Binding-site contacts:
Ligand atom C1C contacts residue THR149 of chain 2.B at 3.4 Å.
Ligand atom C3A contacts residue GLN145 of chain 2.A at 3.4 Å.
Ligand atom CMC contacts residue ASN143 of chain 2.B at 3.3 Å.
Ligand atom CHD contacts residue ILE148 of chain 2.B at 3.2 Å (hydrophobic).
Ligand atom C4C contacts residue CYS153 of chain 2.B at 2.9 Å (hydrophobic).
Ligand atom C2C contacts residue CYS153 of chain 2.B at 3.5 Å (hydrophobic).
Ligand atom NA contacts residue ASN35 of chain 2.B at 3.6 Å.
Ligand atom OC contacts residue THR149 of chain 2.B at 3.5 Å (h-bond).
Ligand atom NC contacts residue THR149 of chain 2.B at 2.7 Å (h-bond).
Ligand atom O2A contacts residue THR149 of chain 2.B at 2.7 Å (h-bond).
Ligand atom CHB contacts residue GLN145 of chain 2.A at 3.5 Å.
Ligand atom CAC contacts residue CYS153 of chain 2.B at 2.1 Å (hydrophobic).
Ligand atom CMD contacts residue THR149 of chain 2.B at 3.6 Å.
Ligand atom O1A contacts residue THR149 of chain 2.B at 3.3 Å (h-bond).
Ligand atom CHB contacts residue ASP39 of chain 2.B at 3.3 Å.
Ligand atom OC contacts residue GLY151 of chain 2.B at 3.0 Å (h-bond).
Ligand atom NB contacts residue ASN35 of chain 2.B at 3.6 Å (h-bond).
Ligand atom C2A contacts residue ASN35 of chain 2.B at 3.6 Å.
Ligand atom O1A contacts residue GLN145 of chain 2.A at 2.8 Å (h-bond).
Ligand atom ND contacts residue ASP39 of chain 2.B at 2.7 Å (salt-bridge).
Ligand atom CMC contacts residue ASP144 of chain 2.B at 3.5 Å.
Ligand atom C4A contacts residue ASP39 of chain 2.B at 3.6 Å.
Ligand atom C1C contacts residue ILE148 of chain 2.B at 3.4 Å (hydrophobic).
Ligand atom C3C contacts residue CYS153 of chain 2.B at 2.9 Å (hydrophobic).
Ligand atom CBC contacts residue CYS153 of chain 2.B at 3.0 Å (hydrophobic).
Ligand atom OC contacts residue THR150 of chain 2.B at 3.5 Å.
Ligand atom C2B contacts residue LEU38 of chain 2.B at 3.6 Å (hydrophobic).
Ligand atom CMD contacts residue GLY151 of chain 2.B at 3.3 Å.
Ligand atom C4B contacts residue LEU38 of chain 2.B at 3.5 Å (hydrophobic).
Ligand atom C1A contacts residue ASN35 of chain 2.B at 3.6 Å.
Ligand atom NA contacts residue ASP39 of chain 2.B at 2.7 Å (salt-bridge).
Ligand atom C3B contacts residue ARG33 of chain 2.A at 3.6 Å.
Ligand atom CBB contacts residue ASN21 of chain 5.A at 3.5 Å.
Ligand atom C4A contacts residue GLN145 of chain 2.A at 3.5 Å.
Ligand atom OB contacts residue ASN28 of chain 5.A at 3.2 Å.
Ligand atom CBC contacts residue VAL40 of chain 2.B at 3.6 Å (hydrophobic).
Ligand atom C1D contacts residue ASP39 of chain 2.B at 3.6 Å.
Ligand atom CMA contacts residue GLN145 of chain 2.A at 3.5 Å.
Ligand atom CGA contacts residue THR149 of chain 2.B at 3.4 Å.
Ligand atom C2D contacts residue THR149 of chain 2.B at 3.5 Å.

Sequence of chain 2.B:
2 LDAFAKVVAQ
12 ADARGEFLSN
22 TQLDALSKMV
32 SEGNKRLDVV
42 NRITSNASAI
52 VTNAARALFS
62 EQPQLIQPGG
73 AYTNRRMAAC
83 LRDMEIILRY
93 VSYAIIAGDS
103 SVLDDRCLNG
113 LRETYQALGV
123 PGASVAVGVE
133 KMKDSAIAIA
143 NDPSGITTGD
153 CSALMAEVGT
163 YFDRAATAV

Sequence of chain 5.A:
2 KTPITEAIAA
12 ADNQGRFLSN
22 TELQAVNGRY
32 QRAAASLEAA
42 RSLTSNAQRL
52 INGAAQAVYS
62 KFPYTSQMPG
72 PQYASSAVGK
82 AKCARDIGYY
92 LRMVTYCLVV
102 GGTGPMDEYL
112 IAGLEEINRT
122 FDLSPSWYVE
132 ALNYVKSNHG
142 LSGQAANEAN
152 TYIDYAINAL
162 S

Sequence of chain 2.A:
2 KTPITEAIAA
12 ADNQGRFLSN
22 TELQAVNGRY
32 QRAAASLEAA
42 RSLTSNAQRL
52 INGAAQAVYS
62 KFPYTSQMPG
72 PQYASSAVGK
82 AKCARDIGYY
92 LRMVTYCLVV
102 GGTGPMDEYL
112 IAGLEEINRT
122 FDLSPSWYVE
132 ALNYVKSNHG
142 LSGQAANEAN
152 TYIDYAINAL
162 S

The protein below binds the small molecule below.
Small molecule (SMILES): C=CC1=C(C)/C(=C/c2[nH]c(/C=C3\N=C(/C=C4\NC(=O)C(C)=C4C=C)C(C)=C3CCC(=O)O)c(CCC(=O)O)c2C)NC1=O